Binding-site contacts:
Ligand atom C5 contacts residue ASN53 of chain 1.E at 3.7 Å.
Ligand atom C6 contacts residue GLU57 of chain 1.E at 4.3 Å.
Ligand atom O5 contacts residue THR55 of chain 1.E at 3.7 Å.
Ligand atom C2 contacts residue ASN53 of chain 1.E at 2.4 Å.
Ligand atom O5 contacts residue ASN53 of chain 1.E at 2.4 Å (h-bond).
Ligand atom C4 contacts residue ASN53 of chain 1.E at 4.2 Å.
Ligand atom C6 contacts residue ASN58 of chain 1.E at 4.0 Å.
Ligand atom C1 contacts residue THR55 of chain 1.E at 4.2 Å.
Ligand atom C5 contacts residue THR55 of chain 1.E at 4.2 Å.
Ligand atom O6 contacts residue GLU57 of chain 1.E at 3.6 Å.
Ligand atom O7 contacts residue ASN53 of chain 1.E at 3.9 Å.
Ligand atom C8 contacts residue GLN340 of chain 1.E at 3.9 Å.
Ligand atom N2 contacts residue ASN53 of chain 1.E at 2.8 Å (h-bond).
Ligand atom N2 contacts residue GLN340 of chain 1.E at 4.0 Å.
Ligand atom C1 contacts residue ASN53 of chain 1.E at 1.4 Å.
Ligand atom C7 contacts residue ASN53 of chain 1.E at 3.5 Å.
Ligand atom C7 contacts residue GLN340 of chain 1.E at 4.3 Å.
Ligand atom C1 contacts residue ASN58 of chain 1.E at 4.0 Å.
Ligand atom C6 contacts residue THR55 of chain 1.E at 3.8 Å.
Ligand atom C3 contacts residue ASN53 of chain 1.E at 3.8 Å.
Ligand atom O6 contacts residue THR55 of chain 1.E at 4.0 Å.
Ligand atom O5 contacts residue ASN58 of chain 1.E at 3.6 Å.
Ligand atom O6 contacts residue ASN58 of chain 1.E at 3.0 Å (h-bond).

The small molecule below binds the protein below.
Small molecule (SMILES): CC(=O)N[C@@H]1[C@@H](O)[C@H](O)[C@@H](CO)O[C@H]1O

Sequence of chain 1.E:
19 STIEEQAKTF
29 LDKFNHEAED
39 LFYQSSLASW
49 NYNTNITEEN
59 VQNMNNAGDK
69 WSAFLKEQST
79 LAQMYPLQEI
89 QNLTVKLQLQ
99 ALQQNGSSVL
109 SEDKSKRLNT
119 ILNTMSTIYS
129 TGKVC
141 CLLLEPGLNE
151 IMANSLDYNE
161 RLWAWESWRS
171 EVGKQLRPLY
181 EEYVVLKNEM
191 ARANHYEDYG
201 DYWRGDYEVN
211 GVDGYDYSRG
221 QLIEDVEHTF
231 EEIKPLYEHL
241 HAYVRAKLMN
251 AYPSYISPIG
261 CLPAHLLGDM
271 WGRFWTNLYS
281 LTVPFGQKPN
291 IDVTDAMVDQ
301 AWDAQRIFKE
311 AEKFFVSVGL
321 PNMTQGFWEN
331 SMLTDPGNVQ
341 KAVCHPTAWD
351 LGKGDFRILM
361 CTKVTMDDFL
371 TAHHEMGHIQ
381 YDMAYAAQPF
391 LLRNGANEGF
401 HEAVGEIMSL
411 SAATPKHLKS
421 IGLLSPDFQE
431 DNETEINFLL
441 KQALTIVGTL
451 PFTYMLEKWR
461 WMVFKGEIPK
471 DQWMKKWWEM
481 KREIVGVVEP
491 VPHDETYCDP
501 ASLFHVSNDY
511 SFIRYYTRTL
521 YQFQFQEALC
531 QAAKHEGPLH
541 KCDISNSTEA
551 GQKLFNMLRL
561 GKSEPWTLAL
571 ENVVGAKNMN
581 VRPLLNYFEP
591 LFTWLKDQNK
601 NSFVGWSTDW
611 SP